A protein and the small-molecule ligand that binds it are described below.
Small molecule (SMILES): CC(=O)N[C@H]1[C@H](O[C@H]2[C@H](O)[C@@H](NC(C)=O)CO[C@@H]2CO)O[C@H](CO)[C@@H](O[C@@H]2O[C@H](CO[C@H]3O[C@H](CO)[C@@H](O)[C@H](O)[C@@H]3O)[C@@H](O)[C@H](O[C@H]3O[C@H](CO)[C@@H](O)[C@H](O)[C@@H]3O)[C@@H]2O)[C@@H]1O

Sequence of chain 1.K:
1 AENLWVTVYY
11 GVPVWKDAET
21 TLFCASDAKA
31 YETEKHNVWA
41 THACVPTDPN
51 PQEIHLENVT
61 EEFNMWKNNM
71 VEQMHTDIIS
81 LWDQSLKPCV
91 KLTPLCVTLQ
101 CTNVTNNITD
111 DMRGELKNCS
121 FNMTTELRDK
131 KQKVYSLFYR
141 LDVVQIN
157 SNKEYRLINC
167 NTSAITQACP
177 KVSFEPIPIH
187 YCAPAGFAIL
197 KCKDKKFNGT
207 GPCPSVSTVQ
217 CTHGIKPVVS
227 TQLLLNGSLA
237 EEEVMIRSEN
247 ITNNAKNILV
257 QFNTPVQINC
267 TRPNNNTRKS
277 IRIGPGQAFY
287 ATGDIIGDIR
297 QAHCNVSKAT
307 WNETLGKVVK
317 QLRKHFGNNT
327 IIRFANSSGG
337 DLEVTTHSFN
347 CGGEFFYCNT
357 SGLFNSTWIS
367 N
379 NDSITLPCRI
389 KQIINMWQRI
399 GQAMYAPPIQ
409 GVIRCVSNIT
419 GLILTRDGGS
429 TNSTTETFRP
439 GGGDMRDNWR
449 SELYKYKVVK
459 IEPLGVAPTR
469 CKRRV

Binding-site contacts:
Ligand atom O7 contacts residue NAG1 of chain 1.OA at 4.4 Å.
Ligand atom C2 contacts residue NAG1 of chain 1.OA at 3.5 Å.
Ligand atom O6 contacts residue BMA3 of chain 1.OA at 4.3 Å.
Ligand atom C1 contacts residue SER357 of chain 1.K at 3.4 Å.
Ligand atom N2 contacts residue NAG1 of chain 1.OA at 2.6 Å (h-bond).
Ligand atom C4 contacts residue ASN355 of chain 1.K at 4.2 Å.
Ligand atom N2 contacts residue ASN355 of chain 1.K at 2.9 Å (h-bond).
Ligand atom O2 contacts residue ASP111 of chain 1.K at 3.5 Å (salt-bridge).
Ligand atom O3 contacts residue BMA3 of chain 1.OA at 4.0 Å.
Ligand atom C3 contacts residue ASN355 of chain 1.K at 3.8 Å.
Ligand atom C6 contacts residue NAG2 of chain 1.OA at 3.4 Å.
Ligand atom C2 contacts residue BMA3 of chain 1.OA at 4.5 Å.
Ligand atom C1 contacts residue NAG1 of chain 1.OA at 3.7 Å.
Ligand atom C7 contacts residue NAG1 of chain 1.OA at 3.4 Å.
Ligand atom C1 contacts residue ASN355 of chain 1.K at 1.4 Å.
Ligand atom O4 contacts residue NAG2 of chain 1.OA at 4.3 Å.
Ligand atom C3 contacts residue NAG1 of chain 1.OA at 3.8 Å.
Ligand atom C4 contacts residue NAG2 of chain 1.OA at 4.3 Å.
Ligand atom C5 contacts residue SER357 of chain 1.K at 4.0 Å.
Ligand atom C5 contacts residue ASN355 of chain 1.K at 3.6 Å.
Ligand atom O3 contacts residue NAG1 of chain 1.OA at 4.4 Å.
Ligand atom O7 contacts residue ASN355 of chain 1.K at 4.4 Å.
Ligand atom C6 contacts residue BMA3 of chain 1.OA at 4.4 Å.
Ligand atom C7 contacts residue NAG1 of chain 1.SB at 3.6 Å.
Ligand atom O5 contacts residue SER357 of chain 1.K at 3.9 Å.
Ligand atom C8 contacts residue NAG1 of chain 1.OA at 3.4 Å.
Ligand atom O6 contacts residue BMA3 of chain 1.OA at 4.3 Å.
Ligand atom N2 contacts residue SER357 of chain 1.K at 4.4 Å.
Ligand atom C3 contacts residue BMA3 of chain 1.OA at 4.2 Å.
Ligand atom N2 contacts residue NAG1 of chain 1.SB at 4.4 Å.
Ligand atom C2 contacts residue SER357 of chain 1.K at 4.4 Å.
Ligand atom O5 contacts residue ASN355 of chain 1.K at 2.3 Å (h-bond).
Ligand atom C7 contacts residue ASN355 of chain 1.K at 3.9 Å.
Ligand atom O6 contacts residue NAG2 of chain 1.OA at 4.0 Å.
Ligand atom O7 contacts residue NAG1 of chain 1.SB at 3.3 Å.
Ligand atom C8 contacts residue NAG1 of chain 1.SB at 3.4 Å.
Ligand atom C2 contacts residue ASN355 of chain 1.K at 2.4 Å.